Sequence of chain 1.C:
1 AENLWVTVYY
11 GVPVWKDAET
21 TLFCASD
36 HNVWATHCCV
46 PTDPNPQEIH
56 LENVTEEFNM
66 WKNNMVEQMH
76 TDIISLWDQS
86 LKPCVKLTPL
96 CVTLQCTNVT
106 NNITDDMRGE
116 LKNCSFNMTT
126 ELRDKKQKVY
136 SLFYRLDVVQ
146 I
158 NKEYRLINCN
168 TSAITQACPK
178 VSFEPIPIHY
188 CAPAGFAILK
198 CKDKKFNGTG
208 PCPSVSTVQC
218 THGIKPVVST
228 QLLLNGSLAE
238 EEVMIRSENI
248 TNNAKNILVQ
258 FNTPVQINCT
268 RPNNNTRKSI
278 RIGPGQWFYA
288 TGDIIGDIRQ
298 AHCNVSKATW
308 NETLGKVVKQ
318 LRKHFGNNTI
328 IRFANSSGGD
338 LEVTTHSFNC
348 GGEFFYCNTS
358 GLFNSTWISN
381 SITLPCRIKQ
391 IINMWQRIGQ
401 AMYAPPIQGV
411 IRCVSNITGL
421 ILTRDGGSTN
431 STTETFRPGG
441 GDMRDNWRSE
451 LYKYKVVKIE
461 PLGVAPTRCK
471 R

The protein below binds the small molecule below.
Small molecule (SMILES): CC(=O)N[C@@H]1[C@@H](O)[C@H](O)[C@@H](CO)O[C@H]1O

Binding-site contacts:
Ligand atom C6 contacts residue SER362 of chain 1.C at 4.4 Å.
Ligand atom O7 contacts residue ASN308 of chain 1.C at 3.7 Å.
Ligand atom O5 contacts residue ASN308 of chain 1.C at 2.4 Å (h-bond).
Ligand atom N2 contacts residue ASN308 of chain 1.C at 2.8 Å (h-bond).
Ligand atom C8 contacts residue ASN308 of chain 1.C at 3.9 Å.
Ligand atom C2 contacts residue ASN308 of chain 1.C at 2.5 Å.
Ligand atom C1 contacts residue ASN308 of chain 1.C at 1.5 Å.
Ligand atom C5 contacts residue ASN308 of chain 1.C at 3.7 Å.
Ligand atom C7 contacts residue ASN308 of chain 1.C at 3.6 Å.
Ligand atom O6 contacts residue THR363 of chain 1.C at 3.6 Å (h-bond).
Ligand atom C6 contacts residue THR363 of chain 1.C at 4.4 Å.
Ligand atom C4 contacts residue ASN308 of chain 1.C at 4.2 Å.
Ligand atom C3 contacts residue ASN308 of chain 1.C at 3.8 Å.